A protein and the small-molecule ligand that binds it are described below.
Small molecule (SMILES): CCCCCCO[C@@H]1O[C@H](CO)[C@H](O)[C@H](O[C@H]2O[C@H](CO)[C@H](O)[C@H](O)[C@H]2O)[C@H]1O[C@@H]1O[C@@H](C)[C@@H](O)[C@@H](O)[C@@H]1O

Sequence of chain 1.A:
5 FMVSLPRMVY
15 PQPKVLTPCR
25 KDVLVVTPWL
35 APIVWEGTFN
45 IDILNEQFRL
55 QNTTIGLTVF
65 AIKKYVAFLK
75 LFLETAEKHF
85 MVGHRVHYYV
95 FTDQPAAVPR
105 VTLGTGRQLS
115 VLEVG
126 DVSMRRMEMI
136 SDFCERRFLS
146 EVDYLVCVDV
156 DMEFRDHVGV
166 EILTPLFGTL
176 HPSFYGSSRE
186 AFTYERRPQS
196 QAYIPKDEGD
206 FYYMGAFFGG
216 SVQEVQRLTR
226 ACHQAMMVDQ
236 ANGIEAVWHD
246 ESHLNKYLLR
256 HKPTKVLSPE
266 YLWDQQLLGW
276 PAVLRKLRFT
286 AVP

Binding-site contacts:
Ligand atom C8 contacts residue HIS176 of chain 1.A at 4.0 Å.
Ligand atom C5 contacts residue HIS176 of chain 1.A at 3.8 Å.
Ligand atom O3 contacts residue MET209 of chain 1.A at 4.0 Å.
Ligand atom O4 contacts residue HIS176 of chain 1.A at 2.9 Å (h-bond).
Ligand atom O1 contacts residue SER178 of chain 1.A at 3.8 Å.
Ligand atom C5 contacts residue GLU246 of chain 1.A at 4.0 Å.
Ligand atom O6 contacts residue TRP243 of chain 1.A at 3.4 Å.
Ligand atom O4 contacts residue GLU246 of chain 1.A at 2.8 Å (salt-bridge).
Ligand atom C5A contacts residue LEU272 of chain 1.A at 4.0 Å (hydrophobic).
Ligand atom C6 contacts residue TRP243 of chain 1.A at 3.5 Å (hydrophobic).
Ligand atom O4 contacts residue ASP269 of chain 1.A at 2.6 Å (salt-bridge).
Ligand atom C6 contacts residue HIS176 of chain 1.A at 4.0 Å.
Ligand atom C1 contacts residue MET209 of chain 1.A at 3.9 Å (hydrophobic).
Ligand atom C4 contacts residue HIS176 of chain 1.A at 3.9 Å.
Ligand atom C1 contacts residue HIS176 of chain 1.A at 3.8 Å.
Ligand atom C6 contacts residue TYR207 of chain 1.A at 3.8 Å (hydrophobic).
Ligand atom C7 contacts residue SER178 of chain 1.A at 3.4 Å.
Ligand atom C2 contacts residue HIS176 of chain 1.A at 3.8 Å.
Ligand atom C6 contacts residue THR188 of chain 1.A at 3.4 Å.
Ligand atom O3 contacts residue ASP269 of chain 1.A at 4.0 Å.
Ligand atom O2 contacts residue ASP154 of chain 1.A at 3.9 Å.
Ligand atom C3 contacts residue TRP243 of chain 1.A at 4.0 Å (hydrophobic).
Ligand atom O2 contacts residue MET209 of chain 1.A at 3.9 Å.
Ligand atom O5 contacts residue PHE179 of chain 1.A at 4.0 Å.
Ligand atom C4 contacts residue TRP243 of chain 1.A at 3.7 Å (hydrophobic).
Ligand atom C8 contacts residue SER178 of chain 1.A at 3.4 Å.
Ligand atom O6 contacts residue TRP243 of chain 1.A at 3.3 Å (h-bond).
Ligand atom O5 contacts residue HIS176 of chain 1.A at 3.1 Å (h-bond).
Ligand atom C6 contacts residue PRO177 of chain 1.A at 4.0 Å (hydrophobic).
Ligand atom O5 contacts residue TRP243 of chain 1.A at 3.4 Å.
Ligand atom C6 contacts residue GLU246 of chain 1.A at 3.4 Å.
Ligand atom O1 contacts residue HIS176 of chain 1.A at 3.4 Å.
Ligand atom C4 contacts residue ASP269 of chain 1.A at 3.3 Å.
Ligand atom O4 contacts residue MET209 of chain 1.A at 3.9 Å.
Ligand atom C5 contacts residue TRP243 of chain 1.A at 3.8 Å (hydrophobic).
Ligand atom C4 contacts residue GLU246 of chain 1.A at 3.5 Å.
Ligand atom O5 contacts residue MET209 of chain 1.A at 3.3 Å.
Ligand atom O6 contacts residue PHE179 of chain 1.A at 3.5 Å.
Ligand atom O6 contacts residue THR188 of chain 1.A at 2.8 Å (h-bond).
Ligand atom C7 contacts residue LEU272 of chain 1.A at 3.9 Å (hydrophobic).